Binding-site contacts:
Ligand atom C19 contacts residue LYS200 of chain 2.A at 4.4 Å.
Ligand atom C16 contacts residue ARG229 of chain 2.A at 3.5 Å.
Ligand atom O11 contacts residue LYS200 of chain 2.A at 3.5 Å.
Ligand atom C02 contacts residue THR236 of chain 2.A at 4.1 Å.
Ligand atom C16 contacts residue THR233 of chain 2.A at 3.2 Å.
Ligand atom N01 contacts residue THR236 of chain 2.A at 4.1 Å.
Ligand atom C15 contacts residue THR236 of chain 2.A at 4.3 Å.
Ligand atom N01 contacts residue ILE196 of chain 2.A at 3.8 Å.
Ligand atom C18 contacts residue ARG229 of chain 2.A at 4.2 Å.
Ligand atom C15 contacts residue ARG229 of chain 2.A at 4.3 Å.
Ligand atom C16 contacts residue LEU232 of chain 2.A at 3.8 Å (hydrophobic).
Ligand atom C19 contacts residue PHE203 of chain 2.A at 4.1 Å (hydrophobic).
Ligand atom C13 contacts residue LEU232 of chain 2.A at 4.2 Å (hydrophobic).
Ligand atom C07 contacts residue THR236 of chain 2.A at 4.4 Å.
Ligand atom C17 contacts residue LEU232 of chain 2.A at 4.0 Å (hydrophobic).
Ligand atom S21 contacts residue THR236 of chain 2.A at 4.0 Å.
Ligand atom C12 contacts residue LYS200 of chain 2.A at 4.5 Å.
Ligand atom O14 contacts residue THR236 of chain 2.A at 3.9 Å.
Ligand atom C04 contacts residue THR236 of chain 2.A at 4.0 Å.
Ligand atom C02 contacts residue ILE196 of chain 2.A at 3.8 Å (hydrophobic).
Ligand atom C10 contacts residue LYS200 of chain 2.A at 4.2 Å.
Ligand atom C17 contacts residue ARG229 of chain 2.A at 4.3 Å.
Ligand atom C15 contacts residue LEU232 of chain 2.A at 3.9 Å (hydrophobic).
Ligand atom C20 contacts residue LEU232 of chain 2.A at 4.5 Å (hydrophobic).
Ligand atom C20 contacts residue LYS200 of chain 2.A at 3.8 Å.
Ligand atom N09 contacts residue THR236 of chain 2.A at 4.2 Å.
Ligand atom C15 contacts residue THR233 of chain 2.A at 3.2 Å.
Ligand atom C18 contacts residue LEU232 of chain 2.A at 3.8 Å (hydrophobic).
Ligand atom N03 contacts residue ILE196 of chain 2.A at 3.6 Å.
Ligand atom C19 contacts residue LEU232 of chain 2.A at 4.0 Å (hydrophobic).
Ligand atom O14 contacts residue LEU232 of chain 2.A at 4.3 Å.

Sequence of chain 2.A:
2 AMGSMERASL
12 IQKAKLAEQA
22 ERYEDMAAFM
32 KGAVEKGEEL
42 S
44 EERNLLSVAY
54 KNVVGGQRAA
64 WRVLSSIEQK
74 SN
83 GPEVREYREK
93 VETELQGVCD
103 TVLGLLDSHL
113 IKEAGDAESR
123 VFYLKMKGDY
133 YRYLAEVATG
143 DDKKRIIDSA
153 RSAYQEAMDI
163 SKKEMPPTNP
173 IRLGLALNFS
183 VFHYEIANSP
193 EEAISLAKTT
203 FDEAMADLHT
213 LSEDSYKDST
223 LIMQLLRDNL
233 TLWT

A protein and the small-molecule ligand that binds it are described below.
Small molecule (SMILES): [H]/N=C(\N)c1cc(-c2ccccc2)c(CNC(=O)c2cccc3c2OCC3)s1